Sequence of chain 1.A:
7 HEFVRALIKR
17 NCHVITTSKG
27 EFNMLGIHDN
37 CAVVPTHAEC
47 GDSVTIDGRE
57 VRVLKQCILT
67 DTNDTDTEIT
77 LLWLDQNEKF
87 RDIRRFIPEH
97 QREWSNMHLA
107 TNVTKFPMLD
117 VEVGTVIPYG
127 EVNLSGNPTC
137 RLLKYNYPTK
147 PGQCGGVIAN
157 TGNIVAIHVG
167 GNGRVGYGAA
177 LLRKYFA

Binding-site contacts:
Ligand atom N12 contacts residue VAL165 of chain 1.A at 3.4 Å (h-bond).
Ligand atom C20 contacts residue HIS43 of chain 1.A at 3.4 Å.
Ligand atom N58 contacts residue GLY167 of chain 1.A at 3.2 Å (h-bond).
Ligand atom C13 contacts residue CYS150 of chain 1.A at 3.0 Å (hydrophobic).
Ligand atom C19 contacts residue GLY148 of chain 1.A at 3.4 Å.
Ligand atom F1 contacts residue THR135 of chain 1.A at 3.5 Å.
Ligand atom C08 contacts residue HIS43 of chain 1.A at 3.7 Å.
Ligand atom C19 contacts residue CYS150 of chain 1.A at 2.8 Å (hydrophobic).
Ligand atom C20 contacts residue CYS150 of chain 1.A at 2.9 Å (hydrophobic).
Ligand atom N12 contacts residue CYS150 of chain 1.A at 2.8 Å (h-bond).
Ligand atom C02 contacts residue SER131 of chain 1.A at 3.2 Å.
Ligand atom F1 contacts residue LEU130 of chain 1.A at 3.2 Å.
Ligand atom C08 contacts residue GLU74 of chain 1.A at 3.5 Å.
Ligand atom C81 contacts residue SER131 of chain 1.A at 3.1 Å.
Ligand atom C01 contacts residue SER131 of chain 1.A at 3.7 Å.
Ligand atom C07 contacts residue HIS43 of chain 1.A at 3.0 Å.
Ligand atom C16 contacts residue GLY167 of chain 1.A at 3.5 Å.
Ligand atom C57 contacts residue SER131 of chain 1.A at 3.0 Å.
Ligand atom O23 contacts residue GLY148 of chain 1.A at 3.2 Å (h-bond).
Ligand atom C53 contacts residue LYS25 of chain 1.A at 3.3 Å.
Ligand atom C78 contacts residue SER131 of chain 1.A at 3.0 Å.
Ligand atom N17 contacts residue THR145 of chain 1.A at 3.1 Å (h-bond).
Ligand atom O03 contacts residue GLY166 of chain 1.A at 3.5 Å.
Ligand atom O60 contacts residue SER131 of chain 1.A at 2.8 Å (h-bond).
Ligand atom C07 contacts residue VAL165 of chain 1.A at 3.5 Å (hydrophobic).
Ligand atom F1 contacts residue ASN133 of chain 1.A at 3.3 Å.
Ligand atom C10 contacts residue LEU130 of chain 1.A at 3.4 Å (hydrophobic).
Ligand atom C08 contacts residue LEU130 of chain 1.A at 3.5 Å (hydrophobic).
Ligand atom O18 contacts residue HIS164 of chain 1.A at 2.9 Å (h-bond).
Ligand atom C09 contacts residue LEU130 of chain 1.A at 3.3 Å (hydrophobic).
Ligand atom O18 contacts residue LYS146 of chain 1.A at 3.6 Å (salt-bridge).
Ligand atom C16 contacts residue THR145 of chain 1.A at 3.6 Å.
Ligand atom C83 contacts residue PRO147 of chain 1.A at 3.5 Å (hydrophobic).
Ligand atom O18 contacts residue THR145 of chain 1.A at 2.7 Å (h-bond).
Ligand atom C04 contacts residue VAL165 of chain 1.A at 3.6 Å (hydrophobic).
Ligand atom O03 contacts residue GLY167 of chain 1.A at 3.3 Å (h-bond).
Ligand atom C14 contacts residue CYS150 of chain 1.A at 3.4 Å (hydrophobic).
Ligand atom O18 contacts residue GLY167 of chain 1.A at 3.6 Å.
Ligand atom C06 contacts residue HIS43 of chain 1.A at 3.4 Å.
Ligand atom C05 contacts residue HIS43 of chain 1.A at 3.4 Å.

The protein below binds the small molecule below.
Small molecule (SMILES): CCOC(=O)CC[C@H](C[C@@H]1CCNC1=O)NC(=O)[C@@H](CC(=O)[C@@H](NC(=O)c1cc(C)on1)C(C)C)Cc1ccc(F)cc1